This small molecule binds to this protein.
Small molecule (SMILES): CC(C)C[C@H](NC(=O)[C@H](CC(N)=O)NC(=O)[C@H](CC(C)C)NC(=O)[C@@H](NC(=O)[C@@H](NC(=O)[C@@H]1CCCN1C(=O)[C@H](CCCN=C(N)N)NC(=O)[C@H](CCCCN)NC(=O)[C@@H]1CCCN1)[C@@H](C)O)[C@@H](C)O)C(=O)N[C@@H](Cc1ccccc1)C(=O)O

Binding-site contacts:
Ligand atom CA contacts residue SER161 of chain 1.A at 3.5 Å.
Ligand atom NH2 contacts residue TRP324 of chain 1.A at 2.7 Å (h-bond).
Ligand atom CB contacts residue SER161 of chain 1.A at 3.6 Å.
Ligand atom CD1 contacts residue CYS163 of chain 1.A at 3.9 Å (hydrophobic).
Ligand atom O contacts residue TRP324 of chain 1.A at 3.6 Å.
Ligand atom CA contacts residue ASP162 of chain 1.A at 3.7 Å.
Ligand atom CG contacts residue TRP324 of chain 1.A at 3.7 Å (hydrophobic).
Ligand atom C contacts residue ASP162 of chain 1.A at 3.5 Å.
Ligand atom C contacts residue TRP324 of chain 1.A at 3.5 Å (hydrophobic).
Ligand atom CZ contacts residue TRP324 of chain 1.A at 3.8 Å (hydrophobic).
Ligand atom NH1 contacts residue TYR130 of chain 1.A at 3.9 Å.
Ligand atom NH2 contacts residue GLU329 of chain 1.A at 2.4 Å (salt-bridge).
Ligand atom O contacts residue MET121 of chain 1.A at 3.4 Å (h-bond).
Ligand atom CD contacts residue TYR130 of chain 1.A at 3.5 Å (hydrophobic).
Ligand atom CG contacts residue GLU126 of chain 1.A at 3.8 Å.
Ligand atom OG1 contacts residue ARG127 of chain 1.A at 3.4 Å (salt-bridge).
Ligand atom C contacts residue GLN117 of chain 1.A at 3.8 Å.
Ligand atom O contacts residue SER161 of chain 1.A at 3.8 Å.
Ligand atom O contacts residue GLN117 of chain 1.A at 3.7 Å.
Ligand atom CB contacts residue LYS160 of chain 1.A at 3.8 Å.
Ligand atom C contacts residue SER161 of chain 1.A at 3.5 Å.
Ligand atom CD1 contacts residue VAL159 of chain 1.A at 3.5 Å (hydrophobic).
Ligand atom CB contacts residue ARG127 of chain 1.A at 3.4 Å.
Ligand atom N contacts residue TRP324 of chain 1.A at 3.5 Å.
Ligand atom CD1 contacts residue ARG127 of chain 1.A at 3.8 Å.
Ligand atom NH2 contacts residue ASP326 of chain 1.A at 3.8 Å.
Ligand atom CG contacts residue TYR130 of chain 1.A at 3.9 Å (hydrophobic).
Ligand atom O contacts residue SER161 of chain 1.A at 3.5 Å (h-bond).
Ligand atom CA contacts residue SER161 of chain 1.A at 3.6 Å.
Ligand atom CB contacts residue CYS163 of chain 1.A at 3.8 Å (hydrophobic).
Ligand atom CD1 contacts residue MET121 of chain 1.A at 3.9 Å (hydrophobic).
Ligand atom NH1 contacts residue GLU329 of chain 1.A at 2.9 Å (salt-bridge).
Ligand atom NE contacts residue TYR130 of chain 1.A at 3.8 Å.
Ligand atom CZ contacts residue GLU329 of chain 1.A at 3.1 Å.
Ligand atom CG contacts residue ARG127 of chain 1.A at 3.8 Å.
Ligand atom O contacts residue ASP162 of chain 1.A at 3.0 Å.
Ligand atom O contacts residue ARG127 of chain 1.A at 3.4 Å (salt-bridge).
Ligand atom O contacts residue CYS163 of chain 1.A at 3.7 Å.
Ligand atom N contacts residue SER161 of chain 1.A at 2.7 Å (h-bond).
Ligand atom CA contacts residue TRP324 of chain 1.A at 3.7 Å (hydrophobic).

Sequence of chain 1.A:
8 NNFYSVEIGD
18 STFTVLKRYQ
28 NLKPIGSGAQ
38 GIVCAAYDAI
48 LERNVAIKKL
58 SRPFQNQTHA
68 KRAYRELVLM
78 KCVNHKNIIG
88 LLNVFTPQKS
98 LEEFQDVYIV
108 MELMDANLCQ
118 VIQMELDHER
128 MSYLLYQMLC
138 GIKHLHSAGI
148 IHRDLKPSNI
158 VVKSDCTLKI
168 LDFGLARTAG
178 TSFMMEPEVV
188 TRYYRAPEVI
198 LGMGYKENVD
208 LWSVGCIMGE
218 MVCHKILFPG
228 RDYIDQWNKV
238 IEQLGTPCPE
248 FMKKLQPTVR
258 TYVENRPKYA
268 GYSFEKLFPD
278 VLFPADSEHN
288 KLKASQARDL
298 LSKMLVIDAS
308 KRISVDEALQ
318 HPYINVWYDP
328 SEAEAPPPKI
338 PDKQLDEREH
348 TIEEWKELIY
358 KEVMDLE